Binding-site contacts:
Ligand atom O5 contacts residue THR248 of chain 1.A at 4.0 Å.
Ligand atom C1 contacts residue ASN246 of chain 1.A at 1.4 Å.
Ligand atom C2 contacts residue THR248 of chain 1.A at 4.3 Å.
Ligand atom O5 contacts residue ASN249 of chain 1.A at 3.5 Å.
Ligand atom C4 contacts residue ASN246 of chain 1.A at 4.2 Å.
Ligand atom C1 contacts residue ASN249 of chain 1.A at 3.9 Å.
Ligand atom C5 contacts residue THR248 of chain 1.A at 4.1 Å.
Ligand atom C7 contacts residue ASN246 of chain 1.A at 3.5 Å.
Ligand atom C3 contacts residue THR248 of chain 1.A at 4.5 Å.
Ligand atom O5 contacts residue ASN246 of chain 1.A at 2.3 Å (h-bond).
Ligand atom N2 contacts residue ASN246 of chain 1.A at 2.9 Å (h-bond).
Ligand atom C1 contacts residue THR248 of chain 1.A at 3.4 Å.
Ligand atom O7 contacts residue ASN246 of chain 1.A at 3.8 Å.
Ligand atom C6 contacts residue ASN249 of chain 1.A at 4.4 Å.
Ligand atom C5 contacts residue ASN246 of chain 1.A at 3.6 Å.
Ligand atom C3 contacts residue ASN246 of chain 1.A at 3.8 Å.
Ligand atom C2 contacts residue ASN246 of chain 1.A at 2.5 Å.
Ligand atom C5 contacts residue ASN249 of chain 1.A at 4.5 Å.
Ligand atom N2 contacts residue THR248 of chain 1.A at 4.4 Å.

This small molecule binds to this protein.
Small molecule (SMILES): CC(=O)N[C@H]1[C@H](O[C@H]2[C@H](O)[C@@H](NC(C)=O)CO[C@@H]2CO)O[C@H](CO)[C@@H](O)[C@@H]1O

Sequence of chain 1.A:
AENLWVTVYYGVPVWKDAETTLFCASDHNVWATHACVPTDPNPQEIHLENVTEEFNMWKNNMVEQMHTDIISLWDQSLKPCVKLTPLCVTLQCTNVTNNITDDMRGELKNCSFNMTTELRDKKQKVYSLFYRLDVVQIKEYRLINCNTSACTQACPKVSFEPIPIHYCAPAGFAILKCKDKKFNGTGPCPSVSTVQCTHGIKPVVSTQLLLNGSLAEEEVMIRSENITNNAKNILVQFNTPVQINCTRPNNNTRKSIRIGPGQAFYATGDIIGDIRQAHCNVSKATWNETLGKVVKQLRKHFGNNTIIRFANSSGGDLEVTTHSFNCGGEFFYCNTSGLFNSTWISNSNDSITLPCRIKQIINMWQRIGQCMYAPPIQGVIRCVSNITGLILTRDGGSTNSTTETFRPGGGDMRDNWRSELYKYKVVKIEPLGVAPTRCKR